Binding-site contacts:
Ligand atom C2 contacts residue ASN53 of chain 1.B at 2.5 Å.
Ligand atom N2 contacts residue LEU46 of chain 1.B at 4.1 Å.
Ligand atom C7 contacts residue ASN53 of chain 1.B at 3.6 Å.
Ligand atom C3 contacts residue ASN53 of chain 1.B at 3.8 Å.
Ligand atom C8 contacts residue LEU46 of chain 1.B at 3.9 Å (hydrophobic).
Ligand atom O5 contacts residue ASN53 of chain 1.B at 2.2 Å (h-bond).
Ligand atom N2 contacts residue ASN53 of chain 1.B at 3.1 Å (h-bond).
Ligand atom C7 contacts residue LEU46 of chain 1.B at 4.1 Å (hydrophobic).
Ligand atom C8 contacts residue PRO48 of chain 1.B at 4.1 Å (hydrophobic).
Ligand atom C1 contacts residue LEU46 of chain 1.B at 4.4 Å (hydrophobic).
Ligand atom C5 contacts residue ASN53 of chain 1.B at 3.6 Å.
Ligand atom O7 contacts residue ASN53 of chain 1.B at 3.7 Å.
Ligand atom C4 contacts residue ASN53 of chain 1.B at 4.2 Å.
Ligand atom C8 contacts residue TRP92 of chain 1.B at 4.2 Å (hydrophobic).
Ligand atom C1 contacts residue ASN53 of chain 1.B at 1.4 Å.

The small molecule below binds the protein below.
Small molecule (SMILES): CC(=O)N[C@@H]1[C@@H](O)[C@H](O)[C@@H](CO)O[C@H]1O

Sequence of chain 1.B:
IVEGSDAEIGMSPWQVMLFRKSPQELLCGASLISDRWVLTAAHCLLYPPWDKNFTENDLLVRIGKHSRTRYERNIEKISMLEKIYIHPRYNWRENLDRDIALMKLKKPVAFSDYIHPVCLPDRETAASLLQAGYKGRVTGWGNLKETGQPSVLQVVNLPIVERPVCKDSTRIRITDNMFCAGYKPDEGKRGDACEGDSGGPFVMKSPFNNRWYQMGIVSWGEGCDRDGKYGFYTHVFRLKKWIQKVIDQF